The protein below binds the small molecule below.
Small molecule (SMILES): CC(=O)N[C@H]1[C@H]([C@H](O)[C@H](O)CO)O[C@@](O[C@H]2[C@@H](O)[C@@H](CO)O[C@@H](O[C@H]3[C@H](O)[C@@H](O)[C@H](O)O[C@@H]3CO)[C@@H]2O)(C(=O)O)C[C@@H]1O

Sequence of chain 51.D:
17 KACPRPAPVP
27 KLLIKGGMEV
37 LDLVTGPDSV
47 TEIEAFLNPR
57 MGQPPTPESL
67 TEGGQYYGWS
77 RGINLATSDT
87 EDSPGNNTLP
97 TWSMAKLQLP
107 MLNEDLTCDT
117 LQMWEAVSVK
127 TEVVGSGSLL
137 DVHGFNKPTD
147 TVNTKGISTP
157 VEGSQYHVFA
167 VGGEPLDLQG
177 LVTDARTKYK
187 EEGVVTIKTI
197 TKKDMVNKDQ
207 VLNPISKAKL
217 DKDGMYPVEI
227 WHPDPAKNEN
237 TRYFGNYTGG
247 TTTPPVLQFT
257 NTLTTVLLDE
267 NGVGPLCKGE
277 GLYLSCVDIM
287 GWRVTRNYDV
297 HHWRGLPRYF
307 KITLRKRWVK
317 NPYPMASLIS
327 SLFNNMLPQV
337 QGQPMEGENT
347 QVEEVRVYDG

Binding-site contacts:
Ligand atom O4 contacts residue TYR72 of chain 51.C at 3.8 Å.
Ligand atom O4 contacts residue ILE79 of chain 51.C at 3.7 Å.
Ligand atom O1B contacts residue TYR72 of chain 51.C at 4.4 Å.
Ligand atom O4 contacts residue HIS298 of chain 51.C at 3.2 Å (h-bond).
Ligand atom O3 contacts residue GLY78 of chain 51.C at 3.4 Å.
Ligand atom C3 contacts residue GLY78 of chain 51.C at 3.9 Å.
Ligand atom C2 contacts residue GLY78 of chain 51.C at 4.1 Å.
Ligand atom O9 contacts residue ARG77 of chain 51.C at 3.8 Å.
Ligand atom C4 contacts residue HIS298 of chain 51.C at 3.8 Å.
Ligand atom O4 contacts residue THR291 of chain 51.C at 3.3 Å.
Ligand atom C10 contacts residue TYR72 of chain 51.C at 4.0 Å (hydrophobic).
Ligand atom C6 contacts residue ASN93 of chain 51.C at 3.7 Å.
Ligand atom O4 contacts residue GLY78 of chain 51.C at 3.1 Å.
Ligand atom C1 contacts residue GLY78 of chain 51.C at 4.2 Å.
Ligand atom O1A contacts residue TYR72 of chain 51.C at 3.6 Å.
Ligand atom C3 contacts residue GLY78 of chain 51.C at 4.3 Å.
Ligand atom O4 contacts residue ARG289 of chain 51.C at 4.5 Å.
Ligand atom O8 contacts residue ARG77 of chain 51.C at 3.6 Å (salt-bridge).
Ligand atom C11 contacts residue TYR72 of chain 51.C at 4.3 Å (hydrophobic).
Ligand atom O1A contacts residue ARG77 of chain 51.C at 3.0 Å (salt-bridge).
Ligand atom C4 contacts residue TYR72 of chain 51.C at 3.4 Å (hydrophobic).
Ligand atom O4 contacts residue ASN80 of chain 51.C at 4.3 Å.
Ligand atom N5 contacts residue TYR72 of chain 51.C at 3.1 Å (h-bond).
Ligand atom C4 contacts residue ARG77 of chain 51.C at 4.4 Å.
Ligand atom C6 contacts residue TYR72 of chain 51.C at 3.9 Å (hydrophobic).
Ligand atom O1A contacts residue HIS298 of chain 51.C at 4.3 Å.
Ligand atom O1B contacts residue ARG77 of chain 51.C at 2.7 Å (salt-bridge).
Ligand atom C5 contacts residue TYR72 of chain 51.C at 3.6 Å (hydrophobic).
Ligand atom O10 contacts residue ASN293 of chain 51.C at 4.5 Å.
Ligand atom C2 contacts residue ARG77 of chain 51.C at 4.4 Å.
Ligand atom C4 contacts residue GLY78 of chain 51.C at 3.2 Å.
Ligand atom O6 contacts residue ASN93 of chain 51.C at 3.4 Å (h-bond).
Ligand atom O10 contacts residue THR291 of chain 51.C at 4.4 Å.
Ligand atom C1 contacts residue TYR72 of chain 51.C at 4.3 Å (hydrophobic).
Ligand atom C1 contacts residue ARG77 of chain 51.C at 3.3 Å.
Ligand atom O1A contacts residue GLY78 of chain 51.C at 3.8 Å.
Ligand atom O3 contacts residue VAL296 of chain 51.C at 4.4 Å.
Ligand atom C3 contacts residue HIS298 of chain 51.C at 3.5 Å.
Ligand atom C3 contacts residue ARG77 of chain 51.C at 4.2 Å.
Ligand atom C11 contacts residue ASP85 of chain 51.D at 4.0 Å.

Sequence of chain 51.C:
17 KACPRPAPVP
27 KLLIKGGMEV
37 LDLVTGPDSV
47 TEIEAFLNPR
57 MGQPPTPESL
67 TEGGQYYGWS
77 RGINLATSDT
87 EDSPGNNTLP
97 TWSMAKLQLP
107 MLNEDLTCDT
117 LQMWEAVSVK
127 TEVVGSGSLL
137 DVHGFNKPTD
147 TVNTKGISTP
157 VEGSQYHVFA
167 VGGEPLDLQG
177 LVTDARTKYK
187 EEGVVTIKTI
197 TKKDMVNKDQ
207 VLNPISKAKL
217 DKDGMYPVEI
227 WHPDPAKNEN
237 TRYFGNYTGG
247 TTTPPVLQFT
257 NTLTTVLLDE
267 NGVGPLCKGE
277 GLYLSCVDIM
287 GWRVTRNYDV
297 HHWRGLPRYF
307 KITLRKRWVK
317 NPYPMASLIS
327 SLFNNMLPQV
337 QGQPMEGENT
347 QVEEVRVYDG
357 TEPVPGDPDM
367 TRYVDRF